Sequence of chain 1.B:
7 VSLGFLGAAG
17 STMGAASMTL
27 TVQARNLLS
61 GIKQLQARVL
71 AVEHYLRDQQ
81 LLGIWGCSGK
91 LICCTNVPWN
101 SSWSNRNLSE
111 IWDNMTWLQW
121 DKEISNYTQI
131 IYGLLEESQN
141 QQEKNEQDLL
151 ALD

Sequence of chain 1.E:
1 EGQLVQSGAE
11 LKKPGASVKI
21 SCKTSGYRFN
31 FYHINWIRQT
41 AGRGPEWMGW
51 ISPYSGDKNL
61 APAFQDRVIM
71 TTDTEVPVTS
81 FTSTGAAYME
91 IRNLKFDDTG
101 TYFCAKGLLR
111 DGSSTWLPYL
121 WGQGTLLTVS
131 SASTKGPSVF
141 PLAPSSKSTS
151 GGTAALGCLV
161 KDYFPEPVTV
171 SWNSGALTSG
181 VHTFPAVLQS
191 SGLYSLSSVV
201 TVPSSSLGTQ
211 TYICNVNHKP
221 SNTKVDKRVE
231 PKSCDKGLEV

Sequence of chain 1.F:
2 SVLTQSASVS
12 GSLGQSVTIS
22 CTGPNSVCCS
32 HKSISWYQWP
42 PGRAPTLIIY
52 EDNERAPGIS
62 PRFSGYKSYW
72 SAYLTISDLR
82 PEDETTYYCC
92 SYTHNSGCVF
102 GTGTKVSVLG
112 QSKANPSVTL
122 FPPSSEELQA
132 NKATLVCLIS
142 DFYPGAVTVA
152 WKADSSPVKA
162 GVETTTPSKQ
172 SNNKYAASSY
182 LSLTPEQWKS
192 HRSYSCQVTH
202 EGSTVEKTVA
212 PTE

This protein binds this small molecule.
Small molecule (SMILES): CC(=O)N[C@H]1[C@H](O[C@H]2[C@H](O)[C@@H](NC(C)=O)CO[C@@H]2CO)O[C@H](CO)[C@@H](O[C@@H]2O[C@H](CO[C@H]3O[C@H](CO[C@H]4O[C@H](CO)[C@@H](O)[C@H](O)[C@@H]4O)[C@@H](O)[C@H](O[C@H]4O[C@H](CO)[C@@H](O)[C@H](O)[C@@H]4O)[C@@H]3O)[C@@H](O)[C@H](O[C@H]3O[C@H](CO)[C@@H](O)[C@H](O)[C@@H]3O)[C@@H]2O)[C@@H]1O

Binding-site contacts:
Ligand atom C5 contacts residue GLY112 of chain 1.E at 3.4 Å.
Ligand atom C7 contacts residue HIS33 of chain 1.E at 3.1 Å.
Ligand atom O6 contacts residue LYS58 of chain 1.E at 3.0 Å (salt-bridge).
Ligand atom O6 contacts residue ASP111 of chain 1.E at 2.7 Å (salt-bridge).
Ligand atom O3 contacts residue GLY112 of chain 1.E at 3.6 Å (h-bond).
Ligand atom C2 contacts residue ARG110 of chain 1.E at 3.6 Å.
Ligand atom O2 contacts residue GLY112 of chain 1.E at 2.9 Å (h-bond).
Ligand atom O3 contacts residue HIS95 of chain 1.F at 3.3 Å (h-bond).
Ligand atom C4 contacts residue ASP57 of chain 1.E at 3.5 Å.
Ligand atom O7 contacts residue SER52 of chain 1.E at 3.1 Å (h-bond).
Ligand atom C6 contacts residue LYS58 of chain 1.E at 3.5 Å.
Ligand atom O4 contacts residue ASP111 of chain 1.E at 3.6 Å.
Ligand atom C1 contacts residue ARG110 of chain 1.E at 3.4 Å.
Ligand atom C6 contacts residue TRP50 of chain 1.E at 3.6 Å (hydrophobic).
Ligand atom C7 contacts residue ASN58 of chain 1.A at 3.3 Å.
Ligand atom C2 contacts residue ASN58 of chain 1.A at 2.5 Å.
Ligand atom O4 contacts residue ASP57 of chain 1.E at 2.7 Å (salt-bridge).
Ligand atom C2 contacts residue GLY112 of chain 1.E at 3.4 Å.
Ligand atom O7 contacts residue HIS33 of chain 1.E at 3.3 Å (h-bond).
Ligand atom C8 contacts residue HIS33 of chain 1.E at 3.1 Å.
Ligand atom N2 contacts residue ASN58 of chain 1.A at 3.0 Å (h-bond).
Ligand atom C2 contacts residue HIS95 of chain 1.F at 3.6 Å.
Ligand atom O4 contacts residue SER113 of chain 1.E at 3.5 Å.
Ligand atom C3 contacts residue ASP57 of chain 1.E at 3.6 Å.
Ligand atom O4 contacts residue THR115 of chain 1.E at 3.6 Å.
Ligand atom C7 contacts residue SER17 of chain 1.B at 3.1 Å.
Ligand atom C1 contacts residue ASN58 of chain 1.A at 1.4 Å.
Ligand atom O7 contacts residue ASN58 of chain 1.A at 3.1 Å (h-bond).
Ligand atom C5 contacts residue ARG110 of chain 1.E at 3.3 Å.
Ligand atom C5 contacts residue ASN58 of chain 1.A at 3.6 Å.
Ligand atom C6 contacts residue ASP111 of chain 1.E at 3.4 Å.
Ligand atom C8 contacts residue SER17 of chain 1.B at 3.5 Å.
Ligand atom O7 contacts residue SER17 of chain 1.B at 2.4 Å (h-bond).
Ligand atom C3 contacts residue HIS95 of chain 1.F at 3.6 Å.
Ligand atom O6 contacts residue ARG110 of chain 1.E at 3.0 Å (salt-bridge).
Ligand atom O5 contacts residue ARG110 of chain 1.E at 3.0 Å (salt-bridge).
Ligand atom O6 contacts residue PHE31 of chain 1.E at 3.2 Å.
Ligand atom C6 contacts residue ASN30 of chain 1.E at 3.5 Å.
Ligand atom O2 contacts residue THR115 of chain 1.E at 3.2 Å.
Ligand atom O5 contacts residue ASN58 of chain 1.A at 2.3 Å (h-bond).

Sequence of chain 1.A:
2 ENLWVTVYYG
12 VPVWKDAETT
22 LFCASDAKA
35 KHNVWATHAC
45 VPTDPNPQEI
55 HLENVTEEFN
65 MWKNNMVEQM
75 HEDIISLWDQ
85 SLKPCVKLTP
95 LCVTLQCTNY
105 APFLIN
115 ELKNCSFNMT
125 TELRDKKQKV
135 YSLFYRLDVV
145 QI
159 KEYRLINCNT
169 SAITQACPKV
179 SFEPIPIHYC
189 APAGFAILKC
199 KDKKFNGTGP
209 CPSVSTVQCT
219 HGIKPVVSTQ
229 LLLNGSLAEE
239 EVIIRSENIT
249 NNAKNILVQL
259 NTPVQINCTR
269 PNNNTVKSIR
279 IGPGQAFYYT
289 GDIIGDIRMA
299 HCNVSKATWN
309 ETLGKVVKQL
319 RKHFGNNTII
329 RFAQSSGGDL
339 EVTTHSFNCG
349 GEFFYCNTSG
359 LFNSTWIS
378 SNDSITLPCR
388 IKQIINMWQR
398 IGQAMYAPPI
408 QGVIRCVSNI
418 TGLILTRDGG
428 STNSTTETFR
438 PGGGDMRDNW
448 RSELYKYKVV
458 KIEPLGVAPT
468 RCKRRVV